The protein below binds the small molecule below.
Small molecule (SMILES): Nc1nc(-n2ccnc2)c2nc(-c3cccnc3)sc2n1

Binding-site contacts:
Ligand atom C2 contacts residue GLU35 of chain 1.A at 3.6 Å.
Ligand atom N10 contacts residue ILE79 of chain 1.A at 3.6 Å.
Ligand atom N8 contacts residue MET63 of chain 1.A at 3.9 Å.
Ligand atom C17 contacts residue PRO64 of chain 1.A at 3.5 Å (hydrophobic).
Ligand atom N10 contacts residue MET63 of chain 1.A at 4.1 Å.
Ligand atom C16 contacts residue GLY62 of chain 1.A at 3.9 Å.
Ligand atom N7 contacts residue SER32 of chain 1.A at 3.5 Å (h-bond).
Ligand atom C16 contacts residue PRO64 of chain 1.A at 3.5 Å (hydrophobic).
Ligand atom C14 contacts residue GLY62 of chain 1.A at 3.7 Å.
Ligand atom S15 contacts residue MET63 of chain 1.A at 3.9 Å.
Ligand atom N1 contacts residue ASP58 of chain 1.A at 3.9 Å.
Ligand atom S15 contacts residue GLU35 of chain 1.A at 3.4 Å.
Ligand atom C6 contacts residue ASP58 of chain 1.A at 3.8 Å.
Ligand atom C16 contacts residue ARG61 of chain 1.A at 3.8 Å.
Ligand atom C11 contacts residue ILE79 of chain 1.A at 3.9 Å (hydrophobic).
Ligand atom C21 contacts residue ARG61 of chain 1.A at 3.5 Å.
Ligand atom C9 contacts residue ASN31 of chain 1.A at 3.4 Å.
Ligand atom N7 contacts residue ASN31 of chain 1.A at 3.9 Å.
Ligand atom C19 contacts residue ARG61 of chain 1.A at 4.0 Å.
Ligand atom C21 contacts residue PRO64 of chain 1.A at 4.1 Å (hydrophobic).
Ligand atom C6 contacts residue MET63 of chain 1.A at 3.9 Å (hydrophobic).
Ligand atom N5 contacts residue MET63 of chain 1.A at 3.8 Å.
Ligand atom N1 contacts residue GLU35 of chain 1.A at 3.4 Å.
Ligand atom C3 contacts residue MET63 of chain 1.A at 3.8 Å (hydrophobic).
Ligand atom C4 contacts residue MET63 of chain 1.A at 3.8 Å (hydrophobic).
Ligand atom N20 contacts residue ARG61 of chain 1.A at 3.5 Å.
Ligand atom C21 contacts residue GLY62 of chain 1.A at 3.5 Å.
Ligand atom N5 contacts residue ASN31 of chain 1.A at 3.4 Å.
Ligand atom N1 contacts residue THR152 of chain 1.A at 3.9 Å.
Ligand atom C9 contacts residue MET63 of chain 1.A at 3.7 Å (hydrophobic).
Ligand atom C14 contacts residue MET63 of chain 1.A at 4.1 Å (hydrophobic).
Ligand atom C2 contacts residue MET63 of chain 1.A at 4.0 Å (hydrophobic).
Ligand atom N10 contacts residue ASN31 of chain 1.A at 3.8 Å.
Ligand atom C14 contacts residue PRO64 of chain 1.A at 3.7 Å (hydrophobic).
Ligand atom N13 contacts residue PRO64 of chain 1.A at 3.8 Å.
Ligand atom N1 contacts residue MET63 of chain 1.A at 4.0 Å.
Ligand atom N7 contacts residue ASP58 of chain 1.A at 2.7 Å (salt-bridge).
Ligand atom C6 contacts residue ASN31 of chain 1.A at 3.9 Å.
Ligand atom C18 contacts residue PRO64 of chain 1.A at 3.9 Å (hydrophobic).
Ligand atom S15 contacts residue GLY62 of chain 1.A at 3.2 Å (h-bond).

Sequence of chain 1.A:
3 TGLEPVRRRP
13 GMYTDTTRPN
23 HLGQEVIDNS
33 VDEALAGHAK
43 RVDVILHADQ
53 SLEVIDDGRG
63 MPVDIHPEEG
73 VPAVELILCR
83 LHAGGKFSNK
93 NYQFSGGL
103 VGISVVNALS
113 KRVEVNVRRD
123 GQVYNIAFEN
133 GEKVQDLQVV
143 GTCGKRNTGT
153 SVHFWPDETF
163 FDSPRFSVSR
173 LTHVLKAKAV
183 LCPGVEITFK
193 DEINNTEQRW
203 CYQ